Sequence of chain 1.B:
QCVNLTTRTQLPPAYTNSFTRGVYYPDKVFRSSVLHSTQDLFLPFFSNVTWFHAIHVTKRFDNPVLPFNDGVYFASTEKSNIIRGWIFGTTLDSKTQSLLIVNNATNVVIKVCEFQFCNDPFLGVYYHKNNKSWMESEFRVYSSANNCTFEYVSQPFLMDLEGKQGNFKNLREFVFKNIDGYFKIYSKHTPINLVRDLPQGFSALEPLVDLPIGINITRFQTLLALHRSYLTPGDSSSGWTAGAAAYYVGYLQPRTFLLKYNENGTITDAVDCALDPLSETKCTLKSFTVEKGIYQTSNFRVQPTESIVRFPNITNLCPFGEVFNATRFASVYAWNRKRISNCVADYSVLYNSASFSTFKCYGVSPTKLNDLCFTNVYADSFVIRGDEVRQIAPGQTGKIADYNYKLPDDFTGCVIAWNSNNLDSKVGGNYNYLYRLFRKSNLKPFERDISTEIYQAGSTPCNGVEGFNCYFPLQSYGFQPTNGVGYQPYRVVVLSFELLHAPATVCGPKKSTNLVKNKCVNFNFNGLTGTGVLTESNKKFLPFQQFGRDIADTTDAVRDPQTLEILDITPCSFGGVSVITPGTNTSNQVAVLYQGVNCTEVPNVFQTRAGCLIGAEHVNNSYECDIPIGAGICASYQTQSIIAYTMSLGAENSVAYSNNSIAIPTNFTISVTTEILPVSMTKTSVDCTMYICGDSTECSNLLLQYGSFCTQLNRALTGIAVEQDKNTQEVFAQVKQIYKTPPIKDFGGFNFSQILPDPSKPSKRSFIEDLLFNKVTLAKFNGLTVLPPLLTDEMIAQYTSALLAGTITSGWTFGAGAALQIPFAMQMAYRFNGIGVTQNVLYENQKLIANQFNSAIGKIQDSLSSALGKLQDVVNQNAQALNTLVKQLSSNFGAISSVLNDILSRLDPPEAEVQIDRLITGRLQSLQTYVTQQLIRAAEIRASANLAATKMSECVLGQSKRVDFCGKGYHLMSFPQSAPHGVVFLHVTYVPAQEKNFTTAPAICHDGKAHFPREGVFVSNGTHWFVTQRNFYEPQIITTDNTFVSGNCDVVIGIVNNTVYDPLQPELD

Binding-site contacts:
Ligand atom C8 contacts residue ASN740 of chain 1.B at 4.4 Å.
Ligand atom N2 contacts residue ASN740 of chain 1.B at 2.9 Å (h-bond).
Ligand atom C1 contacts residue ASN740 of chain 1.B at 1.4 Å.
Ligand atom O5 contacts residue ASN740 of chain 1.B at 2.4 Å (h-bond).
Ligand atom O7 contacts residue ASN740 of chain 1.B at 3.1 Å (h-bond).
Ligand atom C8 contacts residue ILE1161 of chain 1.B at 4.3 Å (hydrophobic).
Ligand atom C4 contacts residue ASN740 of chain 1.B at 4.2 Å.
Ligand atom C3 contacts residue ASN740 of chain 1.B at 3.8 Å.
Ligand atom C2 contacts residue ASN740 of chain 1.B at 2.5 Å.
Ligand atom C5 contacts residue ASN740 of chain 1.B at 3.7 Å.
Ligand atom C7 contacts residue ASN740 of chain 1.B at 3.2 Å.

This protein binds this small molecule.
Small molecule (SMILES): CC(=O)N[C@@H]1[C@@H](O)[C@H](O)[C@@H](CO)O[C@H]1O